The protein below binds the small molecule below.
Small molecule (SMILES): N[C@H](CO)Cc1ccc(O)cc1

Binding-site contacts:
Ligand atom CE2 contacts residue LEU189 of chain 1.C at 3.9 Å (hydrophobic).
Ligand atom CZ contacts residue TYR44 of chain 1.C at 3.7 Å (hydrophobic).
Ligand atom CD2 contacts residue PHE47 of chain 1.C at 4.2 Å (hydrophobic).
Ligand atom CA contacts residue GLY46 of chain 1.C at 4.5 Å.
Ligand atom CE2 contacts residue TRP78 of chain 1.C at 4.4 Å (hydrophobic).
Ligand atom CZ contacts residue GLN175 of chain 1.C at 3.5 Å.
Ligand atom CZ contacts residue TRP78 of chain 1.C at 3.6 Å (hydrophobic).
Ligand atom CA contacts residue GLN175 of chain 1.C at 3.5 Å.
Ligand atom CE2 contacts residue TYR44 of chain 1.C at 3.5 Å (hydrophobic).
Ligand atom CG contacts residue GLY46 of chain 1.C at 4.0 Å.
Ligand atom CD2 contacts residue GLY46 of chain 1.C at 3.5 Å.
Ligand atom CE1 contacts residue TRP78 of chain 1.C at 3.9 Å (hydrophobic).
Ligand atom O contacts residue GLU48 of chain 1.C at 4.3 Å.
Ligand atom CB contacts residue GLN175 of chain 1.C at 3.9 Å.
Ligand atom CA contacts residue GLN193 of chain 1.C at 3.6 Å.
Ligand atom C contacts residue GLY46 of chain 1.C at 3.9 Å.
Ligand atom CE1 contacts residue GLN175 of chain 1.C at 3.6 Å.
Ligand atom CD2 contacts residue LEU189 of chain 1.C at 3.8 Å (hydrophobic).
Ligand atom C contacts residue GLN193 of chain 1.C at 3.2 Å.
Ligand atom OH contacts residue ASP178 of chain 1.C at 2.9 Å (salt-bridge).
Ligand atom N contacts residue GLN193 of chain 1.C at 3.6 Å.
Ligand atom CE1 contacts residue ASP178 of chain 1.C at 3.7 Å.
Ligand atom CZ contacts residue ASP178 of chain 1.C at 3.8 Å.
Ligand atom CD2 contacts residue GLN175 of chain 1.C at 3.3 Å.
Ligand atom CB contacts residue GLU48 of chain 1.C at 4.1 Å.
Ligand atom CD1 contacts residue GLN175 of chain 1.C at 3.4 Å.
Ligand atom OH contacts residue GLN175 of chain 1.C at 3.6 Å.
Ligand atom OH contacts residue TYR44 of chain 1.C at 3.1 Å (h-bond).
Ligand atom OH contacts residue TRP78 of chain 1.C at 3.3 Å.
Ligand atom N contacts residue GLN175 of chain 1.C at 3.6 Å.
Ligand atom CB contacts residue PHE47 of chain 1.C at 4.2 Å (hydrophobic).
Ligand atom CE2 contacts residue GLN175 of chain 1.C at 3.5 Å.
Ligand atom CB contacts residue GLY46 of chain 1.C at 4.0 Å.
Ligand atom CD1 contacts residue ALA80 of chain 1.C at 4.1 Å (hydrophobic).
Ligand atom N contacts residue GLU48 of chain 1.C at 4.4 Å.
Ligand atom CG contacts residue PHE47 of chain 1.C at 4.3 Å (hydrophobic).
Ligand atom CE2 contacts residue GLY46 of chain 1.C at 3.7 Å.
Ligand atom O contacts residue GLN193 of chain 1.C at 3.7 Å.
Ligand atom CG contacts residue GLN175 of chain 1.C at 3.2 Å.

Sequence of chain 1.C:
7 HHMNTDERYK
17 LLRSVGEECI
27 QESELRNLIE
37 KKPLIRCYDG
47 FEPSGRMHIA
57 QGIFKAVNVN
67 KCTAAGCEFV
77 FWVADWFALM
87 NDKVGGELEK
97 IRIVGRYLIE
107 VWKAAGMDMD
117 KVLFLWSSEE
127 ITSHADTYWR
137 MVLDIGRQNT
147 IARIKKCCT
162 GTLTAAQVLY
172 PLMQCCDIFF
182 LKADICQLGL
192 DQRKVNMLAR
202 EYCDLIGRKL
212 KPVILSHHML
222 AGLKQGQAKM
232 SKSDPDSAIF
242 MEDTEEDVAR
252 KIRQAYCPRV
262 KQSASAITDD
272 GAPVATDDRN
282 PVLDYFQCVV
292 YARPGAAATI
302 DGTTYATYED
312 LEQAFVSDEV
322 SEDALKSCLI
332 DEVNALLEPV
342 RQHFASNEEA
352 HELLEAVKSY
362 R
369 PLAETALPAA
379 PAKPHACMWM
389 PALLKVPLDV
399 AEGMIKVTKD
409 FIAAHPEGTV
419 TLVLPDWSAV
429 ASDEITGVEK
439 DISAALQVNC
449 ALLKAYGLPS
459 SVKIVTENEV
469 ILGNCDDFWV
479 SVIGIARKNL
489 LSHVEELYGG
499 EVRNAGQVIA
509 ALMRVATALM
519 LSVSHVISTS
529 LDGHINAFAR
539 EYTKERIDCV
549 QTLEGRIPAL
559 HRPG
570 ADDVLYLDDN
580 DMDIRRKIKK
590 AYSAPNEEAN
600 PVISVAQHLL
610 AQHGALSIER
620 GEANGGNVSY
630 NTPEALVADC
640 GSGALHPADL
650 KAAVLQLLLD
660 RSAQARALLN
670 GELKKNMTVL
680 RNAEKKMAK